Sequence of chain 1.M:
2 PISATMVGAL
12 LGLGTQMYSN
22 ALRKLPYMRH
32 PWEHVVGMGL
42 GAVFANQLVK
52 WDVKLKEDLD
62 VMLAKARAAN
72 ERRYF

Sequence of chain 1.F:
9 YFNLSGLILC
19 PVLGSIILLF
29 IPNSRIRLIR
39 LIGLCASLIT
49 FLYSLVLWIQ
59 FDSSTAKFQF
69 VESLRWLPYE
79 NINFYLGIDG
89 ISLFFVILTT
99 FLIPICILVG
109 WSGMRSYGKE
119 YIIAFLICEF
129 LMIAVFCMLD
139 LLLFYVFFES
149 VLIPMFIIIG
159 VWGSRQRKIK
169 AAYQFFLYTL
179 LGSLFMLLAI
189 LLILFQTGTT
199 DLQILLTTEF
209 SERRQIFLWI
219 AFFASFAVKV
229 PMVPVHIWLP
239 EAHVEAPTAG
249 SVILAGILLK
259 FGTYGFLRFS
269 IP

Binding-site contacts:
Ligand atom CBH contacts residue TYR482 of chain 1.G at 4.0 Å (hydrophobic).
Ligand atom O6 contacts residue VAL54 of chain 1.M at 3.5 Å.
Ligand atom OAS contacts residue GLU78 of chain 1.F at 3.4 Å (salt-bridge).
Ligand atom O3 contacts residue TYR482 of chain 1.G at 3.2 Å.
Ligand atom CBM contacts residue LYS57 of chain 1.M at 4.0 Å.
Ligand atom O3 contacts residue ARG73 of chain 1.F at 2.5 Å (salt-bridge).
Ligand atom CBD contacts residue ALA46 of chain 1.M at 4.0 Å (hydrophobic).
Ligand atom CAX contacts residue PHE45 of chain 1.M at 3.6 Å (hydrophobic).
Ligand atom CBD contacts residue LEU12 of chain 1.M at 3.7 Å (hydrophobic).
Ligand atom OBX contacts residue VAL50 of chain 1.M at 3.3 Å.
Ligand atom CBB contacts residue LEU49 of chain 1.M at 3.6 Å (hydrophobic).
Ligand atom CAA contacts residue LEU478 of chain 1.G at 3.4 Å (hydrophobic).
Ligand atom CBR contacts residue ALA5 of chain 1.M at 3.8 Å (hydrophobic).
Ligand atom CBT contacts residue ILE3 of chain 1.M at 3.3 Å (hydrophobic).
Ligand atom CAX contacts residue ALA46 of chain 1.M at 3.8 Å (hydrophobic).
Ligand atom OAJ contacts residue VAL54 of chain 1.M at 3.8 Å.
Ligand atom CBR contacts residue VAL50 of chain 1.M at 3.8 Å (hydrophobic).
Ligand atom CAB contacts residue LEU12 of chain 1.M at 3.9 Å (hydrophobic).
Ligand atom CAY contacts residue LEU481 of chain 1.G at 3.6 Å (hydrophobic).
Ligand atom CAB contacts residue PHE45 of chain 1.M at 3.6 Å (hydrophobic).
Ligand atom CAX contacts residue LEU12 of chain 1.M at 3.8 Å (hydrophobic).
Ligand atom CBL contacts residue VAL50 of chain 1.M at 3.7 Å (hydrophobic).
Ligand atom CBK contacts residue ILE3 of chain 1.M at 3.6 Å (hydrophobic).
Ligand atom C4 contacts residue ARG73 of chain 1.F at 3.5 Å.
Ligand atom CAZ contacts residue PHE45 of chain 1.M at 3.6 Å (hydrophobic).
Ligand atom CAB contacts residue PTY1 of chain 1.Y at 3.6 Å.
Ligand atom OAQ contacts residue LYS57 of chain 1.M at 3.4 Å (salt-bridge).
Ligand atom CBM contacts residue ARG73 of chain 1.F at 4.0 Å.
Ligand atom CAX contacts residue GLY42 of chain 1.M at 3.8 Å.
Ligand atom OAI contacts residue LYS57 of chain 1.M at 3.8 Å.
Ligand atom CAB contacts residue GLY42 of chain 1.M at 3.7 Å.
Ligand atom CCL contacts residue SER4 of chain 1.M at 3.7 Å.
Ligand atom CAZ contacts residue LEU12 of chain 1.M at 3.7 Å (hydrophobic).
Ligand atom CAZ contacts residue PTY1 of chain 1.Y at 4.0 Å.
Ligand atom CBJ contacts residue VAL8 of chain 1.M at 3.7 Å (hydrophobic).
Ligand atom CCF contacts residue VAL50 of chain 1.M at 3.9 Å (hydrophobic).
Ligand atom C3 contacts residue ARG73 of chain 1.F at 3.4 Å.
Ligand atom CCL contacts residue ALA5 of chain 1.M at 3.5 Å (hydrophobic).
Ligand atom CCJ contacts residue ALA5 of chain 1.M at 3.8 Å (hydrophobic).
Ligand atom CBH contacts residue LEU49 of chain 1.M at 4.0 Å (hydrophobic).

A small-molecule ligand and the protein it binds are described below.
Small molecule (SMILES): CCCCCCCCCCC(CCCCCCCCCC)(CO[C@H]1O[C@@H](CO)[C@H](O[C@@H]2O[C@@H](CO)[C@H](O)[C@@H](O)[C@@H]2O)[C@@H](O)[C@@H]1O)CO[C@H]1O[C@@H](CO)[C@H](O[C@@H]2O[C@@H](CO)[C@H](O)[C@@H](O)[C@@H]2O)[C@@H](O)[C@H]1O

Sequence of chain 1.G:
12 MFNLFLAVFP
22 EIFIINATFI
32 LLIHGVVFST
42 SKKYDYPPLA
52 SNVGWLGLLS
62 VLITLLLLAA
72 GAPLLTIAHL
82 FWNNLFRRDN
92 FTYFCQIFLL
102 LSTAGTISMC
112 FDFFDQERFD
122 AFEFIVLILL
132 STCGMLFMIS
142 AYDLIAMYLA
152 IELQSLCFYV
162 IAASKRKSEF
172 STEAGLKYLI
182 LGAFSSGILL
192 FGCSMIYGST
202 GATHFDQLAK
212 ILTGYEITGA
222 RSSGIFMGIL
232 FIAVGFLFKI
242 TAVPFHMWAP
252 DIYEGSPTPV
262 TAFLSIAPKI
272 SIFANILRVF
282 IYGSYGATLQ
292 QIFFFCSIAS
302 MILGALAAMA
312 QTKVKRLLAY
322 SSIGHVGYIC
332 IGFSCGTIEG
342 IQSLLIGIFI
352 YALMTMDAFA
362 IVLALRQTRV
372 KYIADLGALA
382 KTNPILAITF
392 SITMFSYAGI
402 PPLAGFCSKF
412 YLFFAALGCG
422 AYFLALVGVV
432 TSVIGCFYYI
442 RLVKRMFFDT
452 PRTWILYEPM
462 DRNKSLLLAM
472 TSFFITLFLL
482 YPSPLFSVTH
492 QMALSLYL